Sequence of chain 1.A:
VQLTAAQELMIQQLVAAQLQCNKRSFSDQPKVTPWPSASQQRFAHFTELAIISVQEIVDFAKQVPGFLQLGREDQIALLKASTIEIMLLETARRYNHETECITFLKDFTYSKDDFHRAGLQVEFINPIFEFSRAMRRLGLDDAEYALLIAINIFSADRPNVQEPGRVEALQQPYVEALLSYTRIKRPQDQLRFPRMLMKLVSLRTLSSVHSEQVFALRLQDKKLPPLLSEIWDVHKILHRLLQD

This protein binds this small molecule.
Small molecule (SMILES): CC(C)(C)OC(=O)N1CCc2ccc(N)cc2C1

Binding-site contacts:
Ligand atom C3 contacts residue LEU236 of chain 1.A at 4.1 Å (hydrophobic).
Ligand atom O7 contacts residue HIS229 of chain 1.A at 3.3 Å (h-bond).
Ligand atom C12 contacts residue MET106 of chain 1.A at 3.8 Å (hydrophobic).
Ligand atom C13 contacts residue SER72 of chain 1.A at 4.4 Å.
Ligand atom C4 contacts residue PHE62 of chain 1.A at 3.9 Å (hydrophobic).
Ligand atom N15 contacts residue SER72 of chain 1.A at 4.2 Å.
Ligand atom C1 contacts residue VAL233 of chain 1.A at 4.2 Å (hydrophobic).
Ligand atom C1 contacts residue HIS229 of chain 1.A at 4.1 Å.
Ligand atom C18 contacts residue PHE123 of chain 1.A at 4.3 Å (hydrophobic).
Ligand atom C18 contacts residue PHE65 of chain 1.A at 4.2 Å (hydrophobic).
Ligand atom N15 contacts residue ALA69 of chain 1.A at 3.4 Å (h-bond).
Ligand atom C3 contacts residue LEU139 of chain 1.A at 3.7 Å (hydrophobic).
Ligand atom C1 contacts residue LEU243 of chain 1.A at 4.3 Å (hydrophobic).
Ligand atom C16 contacts residue PHE123 of chain 1.A at 3.9 Å (hydrophobic).
Ligand atom C13 contacts residue MET106 of chain 1.A at 4.1 Å (hydrophobic).
Ligand atom C4 contacts residue PHE65 of chain 1.A at 4.3 Å (hydrophobic).
Ligand atom C10 contacts residue PHE123 of chain 1.A at 4.0 Å (hydrophobic).
Ligand atom C4 contacts residue LEU243 of chain 1.A at 4.0 Å (hydrophobic).
Ligand atom C4 contacts residue THR66 of chain 1.A at 3.5 Å.
Ligand atom C9 contacts residue PHE143 of chain 1.A at 4.3 Å (hydrophobic).
Ligand atom C9 contacts residue PHE123 of chain 1.A at 4.2 Å (hydrophobic).
Ligand atom C17 contacts residue PHE123 of chain 1.A at 3.8 Å (hydrophobic).
Ligand atom C13 contacts residue PHE123 of chain 1.A at 3.3 Å (hydrophobic).
Ligand atom C11 contacts residue PHE123 of chain 1.A at 3.4 Å (hydrophobic).
Ligand atom O7 contacts residue PHE143 of chain 1.A at 3.6 Å.
Ligand atom C16 contacts residue LEU68 of chain 1.A at 4.3 Å (hydrophobic).
Ligand atom N15 contacts residue PHE123 of chain 1.A at 3.7 Å.
Ligand atom C17 contacts residue ALA69 of chain 1.A at 4.2 Å (hydrophobic).
Ligand atom N15 contacts residue LEU68 of chain 1.A at 3.1 Å (h-bond).
Ligand atom C16 contacts residue PHE65 of chain 1.A at 3.8 Å (hydrophobic).
Ligand atom C10 contacts residue MET106 of chain 1.A at 4.0 Å (hydrophobic).
Ligand atom C14 contacts residue PHE123 of chain 1.A at 3.5 Å (hydrophobic).
Ligand atom C1 contacts residue LEU236 of chain 1.A at 4.2 Å (hydrophobic).
Ligand atom N15 contacts residue LEU124 of chain 1.A at 3.8 Å.
Ligand atom C14 contacts residue LEU68 of chain 1.A at 4.1 Å (hydrophobic).
Ligand atom C12 contacts residue PHE123 of chain 1.A at 3.3 Å (hydrophobic).
Ligand atom C6 contacts residue HIS229 of chain 1.A at 4.1 Å.
Ligand atom C11 contacts residue MET106 of chain 1.A at 4.0 Å (hydrophobic).
Ligand atom C16 contacts residue ALA69 of chain 1.A at 3.7 Å (hydrophobic).
Ligand atom C14 contacts residue ALA69 of chain 1.A at 3.8 Å (hydrophobic).